Sequence of chain 4.E:
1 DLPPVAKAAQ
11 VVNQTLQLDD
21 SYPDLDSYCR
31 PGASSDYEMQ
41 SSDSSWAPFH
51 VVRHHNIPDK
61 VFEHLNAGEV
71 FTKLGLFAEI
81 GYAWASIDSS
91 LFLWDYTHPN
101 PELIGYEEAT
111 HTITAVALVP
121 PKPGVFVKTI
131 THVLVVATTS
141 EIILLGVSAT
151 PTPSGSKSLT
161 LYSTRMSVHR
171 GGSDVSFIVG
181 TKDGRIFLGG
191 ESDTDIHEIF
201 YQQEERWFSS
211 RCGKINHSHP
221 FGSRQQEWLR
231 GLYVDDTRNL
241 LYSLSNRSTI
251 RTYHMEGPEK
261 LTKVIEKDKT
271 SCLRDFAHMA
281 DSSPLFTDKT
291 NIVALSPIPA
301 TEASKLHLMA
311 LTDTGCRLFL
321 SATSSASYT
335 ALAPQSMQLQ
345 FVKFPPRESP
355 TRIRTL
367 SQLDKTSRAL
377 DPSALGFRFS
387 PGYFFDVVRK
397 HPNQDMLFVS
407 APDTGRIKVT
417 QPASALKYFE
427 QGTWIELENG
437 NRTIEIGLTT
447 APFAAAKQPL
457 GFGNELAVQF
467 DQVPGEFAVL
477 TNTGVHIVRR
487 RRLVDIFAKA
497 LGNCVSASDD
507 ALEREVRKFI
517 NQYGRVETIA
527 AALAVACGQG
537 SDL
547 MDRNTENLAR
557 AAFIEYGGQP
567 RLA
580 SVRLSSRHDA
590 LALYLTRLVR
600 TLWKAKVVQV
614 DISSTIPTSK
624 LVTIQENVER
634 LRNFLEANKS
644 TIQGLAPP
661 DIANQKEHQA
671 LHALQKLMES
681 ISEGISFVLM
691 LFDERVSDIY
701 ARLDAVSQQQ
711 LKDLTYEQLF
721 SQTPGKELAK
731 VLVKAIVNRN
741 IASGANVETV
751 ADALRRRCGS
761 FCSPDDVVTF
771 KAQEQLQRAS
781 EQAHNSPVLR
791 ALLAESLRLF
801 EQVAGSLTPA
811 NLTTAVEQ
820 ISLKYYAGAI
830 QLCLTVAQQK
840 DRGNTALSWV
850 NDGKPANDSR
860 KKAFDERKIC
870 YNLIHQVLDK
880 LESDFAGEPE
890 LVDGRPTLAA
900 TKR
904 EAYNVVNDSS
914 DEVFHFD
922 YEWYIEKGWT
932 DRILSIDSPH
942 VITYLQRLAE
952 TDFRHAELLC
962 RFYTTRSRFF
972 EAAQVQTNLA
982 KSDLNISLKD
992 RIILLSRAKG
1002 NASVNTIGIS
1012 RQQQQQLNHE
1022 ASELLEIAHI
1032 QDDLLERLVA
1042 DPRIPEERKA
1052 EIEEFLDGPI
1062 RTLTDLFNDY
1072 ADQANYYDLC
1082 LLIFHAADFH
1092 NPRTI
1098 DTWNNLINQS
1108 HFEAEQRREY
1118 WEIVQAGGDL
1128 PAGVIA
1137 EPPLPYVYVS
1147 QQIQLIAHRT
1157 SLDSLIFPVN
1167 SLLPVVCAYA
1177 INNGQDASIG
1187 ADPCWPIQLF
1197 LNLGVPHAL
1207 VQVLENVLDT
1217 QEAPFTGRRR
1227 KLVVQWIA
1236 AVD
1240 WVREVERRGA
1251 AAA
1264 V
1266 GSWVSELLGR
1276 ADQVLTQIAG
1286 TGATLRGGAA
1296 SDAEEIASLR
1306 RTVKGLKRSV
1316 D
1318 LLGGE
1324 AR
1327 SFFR

Binding-site contacts:
Ligand atom CD contacts residue PHE1083 of chain 4.B at 2.8 Å (hydrophobic).
Ligand atom NH2 contacts residue PHE1066 of chain 4.B at 3.1 Å.
Ligand atom O contacts residue LYS8 of chain 4.N at 2.8 Å.
Ligand atom CB contacts residue GLY105 of chain 4.E at 3.1 Å.
Ligand atom O contacts residue VAL127 of chain 4.E at 2.5 Å (h-bond).
Ligand atom N contacts residue ASP1071 of chain 4.B at 2.4 Å (salt-bridge).
Ligand atom NE contacts residue PHE1066 of chain 4.B at 2.9 Å.
Ligand atom CB contacts residue LYS8 of chain 4.N at 2.6 Å.
Ligand atom N contacts residue LEU161 of chain 4.E at 3.2 Å (h-bond).
Ligand atom CD contacts residue PHE1066 of chain 4.B at 2.3 Å (hydrophobic).
Ligand atom CB contacts residue LYS8 of chain 4.N at 2.2 Å.
Ligand atom CA contacts residue ARG11 of chain 4.N at 2.9 Å.
Ligand atom CA contacts residue ASP1071 of chain 4.B at 1.3 Å.
Ligand atom CA contacts residue LYS8 of chain 4.N at 2.3 Å.
Ligand atom C contacts residue LYS8 of chain 4.N at 3.0 Å.
Ligand atom O contacts residue ASP1071 of chain 4.B at 1.2 Å (salt-bridge).
Ligand atom NE contacts residue THR1097 of chain 4.B at 3.2 Å (h-bond).
Ligand atom C contacts residue LYS8 of chain 4.N at 2.1 Å.
Ligand atom CA contacts residue LYS8 of chain 4.N at 2.2 Å.
Ligand atom N contacts residue LYS8 of chain 4.N at 1.3 Å.
Ligand atom NH2 contacts residue PHE1083 of chain 4.B at 0.5 Å.
Ligand atom NH1 contacts residue PHE1083 of chain 4.B at 1.0 Å.
Ligand atom NH1 contacts residue CYS1079 of chain 4.B at 2.7 Å (h-bond).
Ligand atom C contacts residue ASP1071 of chain 4.B at 1.1 Å.
Ligand atom NE contacts residue CYS1079 of chain 4.B at 2.9 Å.
Ligand atom CG contacts residue PHE1066 of chain 4.B at 3.0 Å (hydrophobic).
Ligand atom O contacts residue LYS8 of chain 4.N at 3.0 Å.
Ligand atom N contacts residue ARG11 of chain 4.N at 3.0 Å (salt-bridge).
Ligand atom CZ contacts residue PHE1083 of chain 4.B at 0.8 Å (hydrophobic).
Ligand atom N contacts residue GLY105 of chain 4.E at 2.8 Å (h-bond).
Ligand atom N contacts residue ASP1071 of chain 4.B at 1.9 Å (salt-bridge).
Ligand atom CB contacts residue ARG11 of chain 4.N at 2.1 Å.
Ligand atom CZ contacts residue PHE1066 of chain 4.B at 3.3 Å (hydrophobic).
Ligand atom CB contacts residue PHE1066 of chain 4.B at 3.3 Å (hydrophobic).
Ligand atom OE1 contacts residue ARG165 of chain 4.E at 2.9 Å (salt-bridge).
Ligand atom O contacts residue SER163 of chain 4.E at 3.1 Å (h-bond).
Ligand atom CG contacts residue CYS1079 of chain 4.B at 3.1 Å (hydrophobic).
Ligand atom CB contacts residue ASP1071 of chain 4.B at 2.1 Å.
Ligand atom CB contacts residue VAL125 of chain 4.E at 3.3 Å (hydrophobic).
Ligand atom NE contacts residue PHE1083 of chain 4.B at 2.0 Å.

A protein and the small-molecule ligand that binds it are described below.
Small molecule (SMILES): CSCC[C@H](NC(=O)[C@@H]1CCCN1C(=O)[C@H](CC(C)C)NC(=O)[C@H](CC(C)C)NC(=O)[C@H](CCCCN)NC(=O)[C@H](C)NC(=O)[C@H](CCCCN)NC(=O)[C@@H](N)CCCN=C(N)N)C(=O)N[C@@H](CCC(=O)O)C(=O)N[C@@H](CCC(=O)O)C(=O)N[C@@H](C)C(=O)N[C@@H](CC(C)C)C(=O)N[C@@H](CC(C)C)C(=O)N1CCC[C@H]1C=O

Sequence of chain 4.B:
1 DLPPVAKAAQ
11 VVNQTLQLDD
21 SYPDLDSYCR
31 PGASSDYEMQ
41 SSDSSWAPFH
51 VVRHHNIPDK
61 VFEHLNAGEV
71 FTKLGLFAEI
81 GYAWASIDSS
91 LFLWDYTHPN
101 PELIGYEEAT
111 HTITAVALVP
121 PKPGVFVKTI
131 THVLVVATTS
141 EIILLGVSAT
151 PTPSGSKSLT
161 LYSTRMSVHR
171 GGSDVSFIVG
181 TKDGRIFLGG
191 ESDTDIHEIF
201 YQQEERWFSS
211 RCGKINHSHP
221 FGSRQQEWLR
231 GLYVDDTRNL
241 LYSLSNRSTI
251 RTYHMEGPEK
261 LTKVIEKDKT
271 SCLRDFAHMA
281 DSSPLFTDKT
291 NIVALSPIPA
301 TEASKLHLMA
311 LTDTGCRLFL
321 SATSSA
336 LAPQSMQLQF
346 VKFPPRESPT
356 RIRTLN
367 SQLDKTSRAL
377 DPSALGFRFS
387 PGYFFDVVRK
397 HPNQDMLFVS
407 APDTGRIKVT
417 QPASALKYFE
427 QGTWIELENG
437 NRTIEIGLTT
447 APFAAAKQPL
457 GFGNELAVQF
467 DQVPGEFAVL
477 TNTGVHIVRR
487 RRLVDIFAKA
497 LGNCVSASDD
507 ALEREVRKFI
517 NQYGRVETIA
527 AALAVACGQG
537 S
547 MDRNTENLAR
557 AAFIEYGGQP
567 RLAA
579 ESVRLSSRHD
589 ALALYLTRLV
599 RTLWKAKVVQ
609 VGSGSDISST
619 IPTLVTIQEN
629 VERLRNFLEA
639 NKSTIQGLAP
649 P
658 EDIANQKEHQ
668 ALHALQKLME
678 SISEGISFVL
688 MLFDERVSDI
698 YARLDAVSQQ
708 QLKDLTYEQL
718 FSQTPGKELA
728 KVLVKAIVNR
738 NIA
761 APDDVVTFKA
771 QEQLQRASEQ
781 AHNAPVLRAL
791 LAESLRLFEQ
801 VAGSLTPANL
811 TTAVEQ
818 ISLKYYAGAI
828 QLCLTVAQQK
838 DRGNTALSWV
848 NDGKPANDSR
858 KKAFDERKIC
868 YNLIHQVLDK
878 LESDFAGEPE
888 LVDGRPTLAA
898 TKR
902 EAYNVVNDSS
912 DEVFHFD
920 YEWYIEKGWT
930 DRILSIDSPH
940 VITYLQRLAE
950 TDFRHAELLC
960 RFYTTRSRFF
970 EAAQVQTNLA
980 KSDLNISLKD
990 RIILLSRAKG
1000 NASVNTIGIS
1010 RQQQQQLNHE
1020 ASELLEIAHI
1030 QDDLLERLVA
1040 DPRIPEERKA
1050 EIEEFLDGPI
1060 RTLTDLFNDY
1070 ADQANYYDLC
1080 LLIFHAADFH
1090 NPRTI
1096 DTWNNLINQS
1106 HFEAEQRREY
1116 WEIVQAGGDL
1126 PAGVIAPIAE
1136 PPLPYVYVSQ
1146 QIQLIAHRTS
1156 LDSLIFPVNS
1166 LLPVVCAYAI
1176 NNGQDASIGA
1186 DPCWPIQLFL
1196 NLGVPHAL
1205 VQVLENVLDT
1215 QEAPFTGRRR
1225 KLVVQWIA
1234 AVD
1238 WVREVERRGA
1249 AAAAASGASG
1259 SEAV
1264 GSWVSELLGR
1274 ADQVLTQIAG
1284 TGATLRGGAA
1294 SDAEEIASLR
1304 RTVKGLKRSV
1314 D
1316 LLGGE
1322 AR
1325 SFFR

Sequence of chain 4.N:
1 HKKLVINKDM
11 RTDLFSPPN